Sequence of chain 1.E:
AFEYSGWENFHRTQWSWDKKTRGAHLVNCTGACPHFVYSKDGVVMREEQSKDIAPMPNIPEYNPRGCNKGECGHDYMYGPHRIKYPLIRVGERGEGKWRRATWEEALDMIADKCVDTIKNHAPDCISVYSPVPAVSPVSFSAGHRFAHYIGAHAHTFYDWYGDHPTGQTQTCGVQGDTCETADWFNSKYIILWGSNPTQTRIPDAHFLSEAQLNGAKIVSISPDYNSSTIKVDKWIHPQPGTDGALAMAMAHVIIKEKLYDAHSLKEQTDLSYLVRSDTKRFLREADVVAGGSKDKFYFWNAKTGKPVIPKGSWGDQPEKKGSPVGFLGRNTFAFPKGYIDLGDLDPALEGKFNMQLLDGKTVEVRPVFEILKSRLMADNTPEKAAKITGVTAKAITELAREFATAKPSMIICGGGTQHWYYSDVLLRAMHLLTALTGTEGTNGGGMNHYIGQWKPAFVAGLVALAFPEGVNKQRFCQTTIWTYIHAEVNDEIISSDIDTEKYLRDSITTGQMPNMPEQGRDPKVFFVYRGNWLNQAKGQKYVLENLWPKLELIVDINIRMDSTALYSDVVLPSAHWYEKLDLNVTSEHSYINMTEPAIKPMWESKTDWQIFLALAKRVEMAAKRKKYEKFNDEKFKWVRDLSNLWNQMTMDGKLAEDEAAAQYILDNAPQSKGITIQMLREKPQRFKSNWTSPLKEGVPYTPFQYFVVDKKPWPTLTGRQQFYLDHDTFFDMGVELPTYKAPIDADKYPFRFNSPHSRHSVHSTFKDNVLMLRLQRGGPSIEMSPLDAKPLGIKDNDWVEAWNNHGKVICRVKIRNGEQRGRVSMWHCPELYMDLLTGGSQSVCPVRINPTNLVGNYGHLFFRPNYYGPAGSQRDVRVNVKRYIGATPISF

A small-molecule ligand and the protein it binds are described below.
Small molecule (SMILES): Nc1nc2c(c(=O)[nH]1)N[C@@H](/C(S)=C(/S)[C@H](O)CO[P](=O)(O)O[P](=O)(O)OC[C@H]1O[C@@H](n3cnc4c(=O)[nH]c(N)nc43)[C@H](O)[C@@H]1O)C=N2

Binding-site contacts:
Ligand atom O3A contacts residue GLN543 of chain 1.E at 3.4 Å.
Ligand atom O5' contacts residue ASN539 of chain 1.E at 3.1 Å (h-bond).
Ligand atom O14 contacts residue SER762 of chain 1.E at 3.1 Å (h-bond).
Ligand atom C17 contacts residue SER762 of chain 1.E at 3.3 Å.
Ligand atom N7 contacts residue LEU33 of chain 1.E at 3.4 Å (h-bond).
Ligand atom S12 contacts residue HIS770 of chain 1.E at 3.3 Å.
Ligand atom O1B contacts residue TYR168 of chain 1.E at 2.8 Å (h-bond).
Ligand atom O2' contacts residue ASN565 of chain 1.E at 2.8 Å (h-bond).
Ligand atom N16 contacts residue GLN849 of chain 1.E at 2.8 Å (h-bond).
Ligand atom O14 contacts residue ARG882 of chain 1.E at 3.0 Å (salt-bridge).
Ligand atom N2 contacts residue ILE564 of chain 1.E at 3.1 Å (h-bond).
Ligand atom N17 contacts residue SER762 of chain 1.E at 2.8 Å (h-bond).
Ligand atom N2 contacts residue ASP615 of chain 1.E at 2.8 Å (salt-bridge).
Ligand atom O2A contacts residue SER771 of chain 1.E at 2.6 Å (h-bond).
Ligand atom C1' contacts residue ASN565 of chain 1.E at 3.4 Å.
Ligand atom O11 contacts residue HIS770 of chain 1.E at 3.0 Å (h-bond).
Ligand atom O2A contacts residue HIS770 of chain 1.E at 3.3 Å.
Ligand atom N7 contacts residue TRP584 of chain 1.E at 3.0 Å (h-bond).
Ligand atom O1A contacts residue THR772 of chain 1.E at 2.8 Å (h-bond).
Ligand atom O11 contacts residue GLN543 of chain 1.E at 3.1 Å (h-bond).
Ligand atom O2' contacts residue ARG567 of chain 1.E at 2.9 Å (salt-bridge).
Ligand atom N17 contacts residue GLN881 of chain 1.E at 3.2 Å (h-bond).
Ligand atom N15 contacts residue HIS764 of chain 1.E at 3.1 Å (h-bond).
Ligand atom S12 contacts residue MGD1 of chain 1.MA at 3.2 Å (h-bond).
Ligand atom S12 contacts residue TYR168 of chain 1.E at 3.3 Å.
Ligand atom N16 contacts residue SER762 of chain 1.E at 2.9 Å (h-bond).
Ligand atom O3' contacts residue ASN565 of chain 1.E at 3.0 Å (h-bond).
Ligand atom O2B contacts residue ASN539 of chain 1.E at 2.6 Å (h-bond).
Ligand atom S12 contacts residue ASN35 of chain 1.E at 3.2 Å (h-bond).
Ligand atom N1 contacts residue ASP615 of chain 1.E at 2.7 Å (salt-bridge).
Ligand atom N18 contacts residue GLN849 of chain 1.E at 3.0 Å (h-bond).
Ligand atom O6 contacts residue LYS587 of chain 1.E at 2.9 Å (salt-bridge).
Ligand atom O4' contacts residue ARG537 of chain 1.E at 3.2 Å.
Ligand atom C15 contacts residue GLN881 of chain 1.E at 3.2 Å.
Ligand atom O2B contacts residue GLY538 of chain 1.E at 3.3 Å.
Ligand atom O14 contacts residue HIS764 of chain 1.E at 2.8 Å (h-bond).
Ligand atom S13 contacts residue ASP170 of chain 1.E at 3.2 Å (salt-bridge).
Ligand atom S13 contacts residue MGD1 of chain 1.MA at 3.2 Å (h-bond).
Ligand atom O1A contacts residue VAL769 of chain 1.E at 3.3 Å (h-bond).
Ligand atom O3' contacts residue ASP569 of chain 1.E at 2.7 Å (salt-bridge).